This protein binds this small molecule.
Small molecule (SMILES): CC(=O)N[C@H]1[C@H](O[C@H]2[C@H](O)[C@@H](NC(C)=O)CO[C@@H]2CO)O[C@H](CO)[C@@H](O)[C@@H]1O

Binding-site contacts:
Ligand atom C7 contacts residue TYR93 of chain 2.E at 4.3 Å (hydrophobic).
Ligand atom C8 contacts residue TYR93 of chain 2.E at 4.4 Å (hydrophobic).
Ligand atom O4 contacts residue VAL94 of chain 2.E at 3.7 Å.
Ligand atom C2 contacts residue TYR93 of chain 2.E at 3.8 Å (hydrophobic).
Ligand atom C5 contacts residue ASN182 of chain 2.E at 3.6 Å.
Ligand atom C8 contacts residue ASP150 of chain 2.E at 4.3 Å.
Ligand atom O7 contacts residue TRP154 of chain 2.E at 4.5 Å.
Ligand atom O7 contacts residue LEU70 of chain 2.E at 3.7 Å.
Ligand atom C4 contacts residue ASN182 of chain 2.E at 4.3 Å.
Ligand atom C8 contacts residue TRP154 of chain 2.E at 3.6 Å (hydrophobic).
Ligand atom N2 contacts residue ASN182 of chain 2.E at 2.9 Å (h-bond).
Ligand atom C3 contacts residue ASN182 of chain 2.E at 3.8 Å.
Ligand atom C7 contacts residue TRP154 of chain 2.E at 4.5 Å (hydrophobic).
Ligand atom C2 contacts residue ASN182 of chain 2.E at 2.5 Å.
Ligand atom C1 contacts residue TYR93 of chain 2.E at 3.8 Å (hydrophobic).
Ligand atom C7 contacts residue ASN182 of chain 2.E at 3.1 Å.
Ligand atom C3 contacts residue TYR93 of chain 2.E at 3.8 Å (hydrophobic).
Ligand atom O5 contacts residue ASN182 of chain 2.E at 2.4 Å (h-bond).
Ligand atom O7 contacts residue ASN182 of chain 2.E at 2.9 Å (h-bond).
Ligand atom C1 contacts residue ASN182 of chain 2.E at 1.4 Å.
Ligand atom O7 contacts residue VAL94 of chain 2.E at 3.5 Å.
Ligand atom C3 contacts residue VAL94 of chain 2.E at 4.4 Å (hydrophobic).
Ligand atom C8 contacts residue ASN182 of chain 2.E at 4.3 Å.
Ligand atom O3 contacts residue VAL94 of chain 2.E at 4.5 Å.
Ligand atom N2 contacts residue TYR93 of chain 2.E at 3.3 Å (h-bond).
Ligand atom C2 contacts residue VAL94 of chain 2.E at 4.3 Å (hydrophobic).

Sequence of chain 2.E:
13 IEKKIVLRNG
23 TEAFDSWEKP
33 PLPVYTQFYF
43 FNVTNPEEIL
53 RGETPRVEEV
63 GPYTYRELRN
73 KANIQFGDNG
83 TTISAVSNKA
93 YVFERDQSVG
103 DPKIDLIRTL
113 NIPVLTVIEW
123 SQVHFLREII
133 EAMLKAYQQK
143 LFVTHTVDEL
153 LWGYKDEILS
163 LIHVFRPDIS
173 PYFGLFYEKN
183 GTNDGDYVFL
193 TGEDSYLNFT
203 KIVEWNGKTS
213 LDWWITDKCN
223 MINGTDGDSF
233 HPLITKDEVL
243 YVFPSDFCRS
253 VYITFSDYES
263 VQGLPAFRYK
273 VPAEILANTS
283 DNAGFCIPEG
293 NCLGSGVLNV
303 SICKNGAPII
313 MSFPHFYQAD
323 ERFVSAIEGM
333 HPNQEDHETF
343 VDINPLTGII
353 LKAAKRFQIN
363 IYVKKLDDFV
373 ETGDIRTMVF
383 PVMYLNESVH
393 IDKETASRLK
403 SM